Binding-site contacts:
Ligand atom C9 contacts residue LEU231 of chain 1.A at 4.5 Å (hydrophobic).
Ligand atom C18 contacts residue ALA197 of chain 1.A at 4.5 Å (hydrophobic).
Ligand atom C12 contacts residue ALA197 of chain 1.A at 3.8 Å (hydrophobic).
Ligand atom C21 contacts residue LEU231 of chain 1.A at 4.3 Å (hydrophobic).
Ligand atom C15 contacts residue LEU231 of chain 1.A at 3.5 Å (hydrophobic).
Ligand atom C18 contacts residue LEU231 of chain 1.A at 4.2 Å (hydrophobic).
Ligand atom C15 contacts residue VAL200 of chain 1.A at 4.3 Å (hydrophobic).
Ligand atom C9 contacts residue GLY235 of chain 1.A at 4.4 Å.
Ligand atom C9 contacts residue MET238 of chain 1.A at 3.9 Å (hydrophobic).
Ligand atom C12 contacts residue VAL200 of chain 1.A at 4.1 Å (hydrophobic).
Ligand atom C15 contacts residue GLY235 of chain 1.A at 4.2 Å.
Ligand atom C21 contacts residue TYR201 of chain 1.A at 4.0 Å (hydrophobic).
Ligand atom C12 contacts residue GLY235 of chain 1.A at 4.4 Å.
Ligand atom C9 contacts residue VAL200 of chain 1.A at 4.2 Å (hydrophobic).
Ligand atom C9 contacts residue LEU234 of chain 1.A at 4.5 Å (hydrophobic).

Sequence of chain 1.A:
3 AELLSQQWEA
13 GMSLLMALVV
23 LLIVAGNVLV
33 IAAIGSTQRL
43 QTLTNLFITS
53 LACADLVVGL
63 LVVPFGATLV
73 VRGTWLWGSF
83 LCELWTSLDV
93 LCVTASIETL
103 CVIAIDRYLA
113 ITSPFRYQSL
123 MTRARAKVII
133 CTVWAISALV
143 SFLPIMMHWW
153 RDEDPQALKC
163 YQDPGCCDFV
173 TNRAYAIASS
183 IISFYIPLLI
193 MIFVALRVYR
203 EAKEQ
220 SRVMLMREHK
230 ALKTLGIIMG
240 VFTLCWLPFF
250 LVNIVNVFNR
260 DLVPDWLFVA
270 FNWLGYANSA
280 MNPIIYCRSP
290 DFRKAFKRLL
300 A

This small molecule binds to this protein.
Small molecule (SMILES): CCCCCCCCCC(=O)N(CCO)C[C@@H](O)[C@@H](O)[C@@H](O)[C@@H](O)CO